The protein below binds the small molecule below.
Small molecule (SMILES): O=C(COP(=O)(O)O)NO

Sequence of chain 1.B:
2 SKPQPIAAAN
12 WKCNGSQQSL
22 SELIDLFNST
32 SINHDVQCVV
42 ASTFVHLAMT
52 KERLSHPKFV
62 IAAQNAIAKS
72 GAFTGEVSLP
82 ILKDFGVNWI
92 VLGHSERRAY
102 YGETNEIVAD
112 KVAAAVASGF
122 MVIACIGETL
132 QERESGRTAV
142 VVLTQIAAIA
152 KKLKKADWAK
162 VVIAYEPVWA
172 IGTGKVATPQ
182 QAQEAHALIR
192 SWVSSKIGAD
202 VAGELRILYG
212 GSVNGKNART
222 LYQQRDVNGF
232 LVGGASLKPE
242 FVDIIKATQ

Binding-site contacts:
Ligand atom C2 contacts residue LEU232 of chain 1.B at 3.5 Å (hydrophobic).
Ligand atom O1 contacts residue HIS95 of chain 1.B at 2.7 Å (h-bond).
Ligand atom P contacts residue GLY173 of chain 1.B at 4.1 Å.
Ligand atom O3P contacts residue GLY173 of chain 1.B at 4.2 Å.
Ligand atom O4P contacts residue ALA171 of chain 1.B at 4.1 Å.
Ligand atom P contacts residue LYS13 of chain 1.B at 4.2 Å.
Ligand atom C2 contacts residue GLU167 of chain 1.B at 3.8 Å.
Ligand atom P contacts residue GLY234 of chain 1.B at 3.5 Å.
Ligand atom O2P contacts residue VAL214 of chain 1.B at 3.9 Å.
Ligand atom C1 contacts residue LEU232 of chain 1.B at 4.1 Å (hydrophobic).
Ligand atom N2 contacts residue LEU232 of chain 1.B at 3.3 Å.
Ligand atom C1 contacts residue GLU167 of chain 1.B at 3.2 Å.
Ligand atom O2P contacts residue GLY235 of chain 1.B at 3.9 Å.
Ligand atom O2P contacts residue GLY234 of chain 1.B at 3.1 Å (h-bond).
Ligand atom O2P contacts residue SER213 of chain 1.B at 3.4 Å (h-bond).
Ligand atom O3P contacts residue GLY235 of chain 1.B at 3.0 Å (h-bond).
Ligand atom O4P contacts residue ILE172 of chain 1.B at 3.8 Å.
Ligand atom O2 contacts residue ASN11 of chain 1.B at 3.5 Å (h-bond).
Ligand atom C1 contacts residue HIS95 of chain 1.B at 3.7 Å.
Ligand atom P contacts residue SER213 of chain 1.B at 3.8 Å.
Ligand atom O1 contacts residue LYS13 of chain 1.B at 3.7 Å.
Ligand atom O4P contacts residue GLY212 of chain 1.B at 3.8 Å.
Ligand atom O1P contacts residue GLY234 of chain 1.B at 3.2 Å (h-bond).
Ligand atom N2 contacts residue GLU167 of chain 1.B at 2.4 Å (salt-bridge).
Ligand atom O1 contacts residue GLU167 of chain 1.B at 3.9 Å.
Ligand atom N2 contacts residue HIS95 of chain 1.B at 4.0 Å.
Ligand atom O2 contacts residue HIS95 of chain 1.B at 3.4 Å.
Ligand atom O3P contacts residue GLY234 of chain 1.B at 3.6 Å.
Ligand atom C2 contacts residue GLY234 of chain 1.B at 3.2 Å.
Ligand atom O3P contacts residue LYS13 of chain 1.B at 3.6 Å.
Ligand atom O4P contacts residue GLY173 of chain 1.B at 3.0 Å (h-bond).
Ligand atom C2 contacts residue VAL233 of chain 1.B at 3.9 Å (hydrophobic).
Ligand atom O2P contacts residue VAL233 of chain 1.B at 4.1 Å.
Ligand atom O2 contacts residue LEU232 of chain 1.B at 3.1 Å.
Ligand atom O1 contacts residue ILE172 of chain 1.B at 3.8 Å.
Ligand atom O1P contacts residue LYS13 of chain 1.B at 3.6 Å (salt-bridge).
Ligand atom O4P contacts residue SER213 of chain 1.B at 2.9 Å (h-bond).
Ligand atom O1P contacts residue VAL233 of chain 1.B at 4.2 Å.
Ligand atom P contacts residue GLY235 of chain 1.B at 3.9 Å.
Ligand atom O2 contacts residue GLU167 of chain 1.B at 2.9 Å (salt-bridge).